A protein and the small-molecule ligand that binds it are described below.
Small molecule (SMILES): C[C@H](O)[C@H](N)[C@@H]1O[C@](O)(C(=O)O)C[C@H](O)[C@@H]1N

Binding-site contacts:
Ligand atom C4 contacts residue SER438 of chain 1.S at 3.5 Å.
Ligand atom C3 contacts residue SER437 of chain 1.S at 2.6 Å.
Ligand atom C3 contacts residue SER438 of chain 1.S at 4.4 Å.
Ligand atom O1B contacts residue SER437 of chain 1.S at 3.2 Å.
Ligand atom C5 contacts residue SER438 of chain 1.S at 4.3 Å.
Ligand atom O1A contacts residue SER437 of chain 1.S at 3.0 Å (h-bond).
Ligand atom O1A contacts residue VAL397 of chain 1.S at 3.5 Å (h-bond).
Ligand atom C5 contacts residue SER437 of chain 1.S at 3.5 Å.
Ligand atom O4 contacts residue SER438 of chain 1.S at 4.0 Å.
Ligand atom C8 contacts residue SER437 of chain 1.S at 4.2 Å.
Ligand atom O1A contacts residue SER398 of chain 1.S at 3.3 Å.
Ligand atom C6 contacts residue SER437 of chain 1.S at 2.7 Å.
Ligand atom C4 contacts residue SER437 of chain 1.S at 3.2 Å.
Ligand atom O6 contacts residue SER437 of chain 1.S at 2.0 Å (h-bond).
Ligand atom C2 contacts residue SER437 of chain 1.S at 1.4 Å.
Ligand atom O8 contacts residue SER437 of chain 1.S at 3.4 Å (h-bond).
Ligand atom C2 contacts residue SER438 of chain 1.S at 4.4 Å.
Ligand atom C7 contacts residue SER437 of chain 1.S at 4.0 Å.
Ligand atom C1 contacts residue SER437 of chain 1.S at 2.5 Å.
Ligand atom N5 contacts residue SER437 of chain 1.S at 4.4 Å.

Sequence of chain 1.S:
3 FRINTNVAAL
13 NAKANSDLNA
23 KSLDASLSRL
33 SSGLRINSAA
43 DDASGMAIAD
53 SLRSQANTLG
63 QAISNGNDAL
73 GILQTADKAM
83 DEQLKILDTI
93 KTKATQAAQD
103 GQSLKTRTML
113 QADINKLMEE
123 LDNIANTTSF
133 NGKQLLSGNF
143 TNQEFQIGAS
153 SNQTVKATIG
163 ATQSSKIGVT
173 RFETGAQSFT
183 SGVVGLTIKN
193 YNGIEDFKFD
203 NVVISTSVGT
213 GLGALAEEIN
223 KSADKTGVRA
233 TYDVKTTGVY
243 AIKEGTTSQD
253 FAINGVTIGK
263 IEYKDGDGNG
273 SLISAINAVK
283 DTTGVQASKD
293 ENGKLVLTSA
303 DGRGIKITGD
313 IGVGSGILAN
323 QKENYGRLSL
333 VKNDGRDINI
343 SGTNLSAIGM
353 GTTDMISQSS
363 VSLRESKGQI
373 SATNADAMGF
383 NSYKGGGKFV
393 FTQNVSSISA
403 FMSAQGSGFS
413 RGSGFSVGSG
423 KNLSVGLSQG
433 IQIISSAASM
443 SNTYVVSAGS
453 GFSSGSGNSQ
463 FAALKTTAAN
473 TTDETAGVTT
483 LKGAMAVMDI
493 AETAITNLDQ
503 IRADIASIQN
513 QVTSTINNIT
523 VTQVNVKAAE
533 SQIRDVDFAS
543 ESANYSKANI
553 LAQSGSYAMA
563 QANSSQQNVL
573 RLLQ